Sequence of chain 1.C:
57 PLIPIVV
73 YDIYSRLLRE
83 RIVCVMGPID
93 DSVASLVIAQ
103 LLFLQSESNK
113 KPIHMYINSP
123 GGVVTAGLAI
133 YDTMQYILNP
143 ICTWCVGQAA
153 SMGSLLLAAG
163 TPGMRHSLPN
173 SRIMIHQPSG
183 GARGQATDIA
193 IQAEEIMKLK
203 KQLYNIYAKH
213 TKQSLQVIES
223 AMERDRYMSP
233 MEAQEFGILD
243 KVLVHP

Binding-site contacts:
Ligand atom CB contacts residue MET154 of chain 1.C at 3.6 Å (hydrophobic).
Ligand atom CE contacts residue GLN179 of chain 1.C at 3.2 Å.
Ligand atom SD contacts residue SER153 of chain 1.C at 3.1 Å (h-bond).
Ligand atom O contacts residue SER153 of chain 1.C at 3.0 Å.
Ligand atom CE contacts residue LEU205 of chain 1.C at 3.4 Å (hydrophobic).
Ligand atom CA contacts residue GLY124 of chain 1.C at 3.7 Å.
Ligand atom CB contacts residue SER153 of chain 1.C at 3.2 Å.
Ligand atom O contacts residue MET154 of chain 1.C at 3.3 Å (h-bond).
Ligand atom CA contacts residue SER153 of chain 1.C at 2.5 Å.
Ligand atom N contacts residue GLY124 of chain 1.C at 4.4 Å.
Ligand atom CB contacts residue VAL126 of chain 1.C at 3.7 Å (hydrophobic).
Ligand atom C contacts residue GLY124 of chain 1.C at 2.8 Å.
Ligand atom CG contacts residue GLN179 of chain 1.C at 4.5 Å.
Ligand atom SD contacts residue PRO180 of chain 1.C at 4.3 Å.
Ligand atom C contacts residue MET154 of chain 1.C at 4.3 Å (hydrophobic).
Ligand atom CA contacts residue HIS178 of chain 1.C at 3.8 Å.
Ligand atom CE contacts residue HIS178 of chain 1.C at 2.8 Å.
Ligand atom CG contacts residue MET154 of chain 1.C at 4.4 Å (hydrophobic).
Ligand atom N contacts residue SER153 of chain 1.C at 3.4 Å (h-bond).
Ligand atom SD contacts residue HIS178 of chain 1.C at 3.6 Å.
Ligand atom O1 contacts residue HIS178 of chain 1.C at 3.0 Å (h-bond).
Ligand atom O1 contacts residue SER153 of chain 1.C at 3.5 Å (h-bond).
Ligand atom CG contacts residue VAL126 of chain 1.C at 3.6 Å (hydrophobic).
Ligand atom C contacts residue SER153 of chain 1.C at 3.2 Å.
Ligand atom CB contacts residue GLY124 of chain 1.C at 3.5 Å.
Ligand atom SD contacts residue MET154 of chain 1.C at 3.9 Å.
Ligand atom SD contacts residue LEU205 of chain 1.C at 4.2 Å.
Ligand atom CN contacts residue HIS178 of chain 1.C at 3.4 Å.
Ligand atom O contacts residue GLY123 of chain 1.C at 2.9 Å.
Ligand atom SD contacts residue GLN179 of chain 1.C at 4.5 Å.
Ligand atom CA contacts residue MET154 of chain 1.C at 4.4 Å (hydrophobic).
Ligand atom O contacts residue PRO122 of chain 1.C at 4.2 Å.
Ligand atom O contacts residue GLY124 of chain 1.C at 2.4 Å (h-bond).
Ligand atom O contacts residue ALA152 of chain 1.C at 4.5 Å.
Ligand atom N contacts residue HIS178 of chain 1.C at 3.6 Å (h-bond).
Ligand atom CG contacts residue PRO180 of chain 1.C at 3.6 Å (hydrophobic).
Ligand atom CN contacts residue SER153 of chain 1.C at 3.9 Å.
Ligand atom C contacts residue GLY123 of chain 1.C at 3.8 Å.
Ligand atom CE contacts residue PRO180 of chain 1.C at 3.1 Å (hydrophobic).
Ligand atom CG contacts residue SER153 of chain 1.C at 3.6 Å.

A protein and the small-molecule ligand that binds it are described below.
Small molecule (SMILES): CSCC[C@H](NC=O)C(=O)O